Binding-site contacts:
Ligand atom C5' contacts residue GLY101 of chain 1.M at 3.5 Å.
Ligand atom O5' contacts residue LYS103 of chain 1.M at 3.9 Å.
Ligand atom O5' contacts residue GLY101 of chain 1.M at 3.3 Å (h-bond).
Ligand atom C5' contacts residue TRP98 of chain 1.M at 3.8 Å (hydrophobic).
Ligand atom OP2 contacts residue NA1 of chain 1.U at 3.7 Å.
Ligand atom OP1 contacts residue NA1 of chain 1.U at 2.5 Å (h-bond).
Ligand atom OP1 contacts residue THR102 of chain 1.M at 3.9 Å.
Ligand atom O3' contacts residue ALA100 of chain 1.M at 4.0 Å.
Ligand atom P contacts residue GLY99 of chain 1.M at 4.0 Å.
Ligand atom C4' contacts residue GLY99 of chain 1.M at 3.5 Å.
Ligand atom OP1 contacts residue LYS103 of chain 1.M at 3.7 Å.
Ligand atom OP2 contacts residue GLY101 of chain 1.M at 3.8 Å.
Ligand atom OP2 contacts residue LYS103 of chain 1.M at 4.1 Å.
Ligand atom C5' contacts residue GLY99 of chain 1.M at 3.5 Å.
Ligand atom O3' contacts residue TRP98 of chain 1.M at 3.8 Å.
Ligand atom P contacts residue THR102 of chain 1.M at 4.1 Å.
Ligand atom OP1 contacts residue ILE97 of chain 1.M at 3.7 Å.
Ligand atom OP2 contacts residue LYS103 of chain 1.M at 3.1 Å (salt-bridge).
Ligand atom OP1 contacts residue ALA100 of chain 1.M at 3.4 Å (h-bond).
Ligand atom C4' contacts residue TRP98 of chain 1.M at 3.5 Å (hydrophobic).
Ligand atom OP2 contacts residue THR102 of chain 1.M at 3.6 Å (h-bond).
Ligand atom OP1 contacts residue GLY99 of chain 1.M at 2.9 Å (h-bond).
Ligand atom O3' contacts residue THR104 of chain 1.M at 3.8 Å.
Ligand atom O3' contacts residue LYS103 of chain 1.M at 3.8 Å.
Ligand atom OP1 contacts residue LYS103 of chain 1.M at 3.6 Å.
Ligand atom O3' contacts residue GLY99 of chain 1.M at 3.6 Å.
Ligand atom P contacts residue GLY101 of chain 1.M at 3.6 Å.
Ligand atom C3' contacts residue GLY99 of chain 1.M at 4.1 Å.
Ligand atom OP1 contacts residue ALA100 of chain 1.M at 3.9 Å.
Ligand atom P contacts residue LYS103 of chain 1.M at 3.7 Å.
Ligand atom C5' contacts residue GLY99 of chain 1.M at 4.1 Å.
Ligand atom OP2 contacts residue GLY101 of chain 1.M at 3.8 Å.
Ligand atom C3' contacts residue GLY101 of chain 1.M at 3.9 Å.
Ligand atom P contacts residue NA1 of chain 1.U at 3.6 Å.
Ligand atom OP1 contacts residue TRP98 of chain 1.M at 3.9 Å.
Ligand atom O3' contacts residue GLY101 of chain 1.M at 4.2 Å.
Ligand atom OP1 contacts residue GLY101 of chain 1.M at 2.8 Å (h-bond).
Ligand atom C3' contacts residue LYS103 of chain 1.M at 3.8 Å.
Ligand atom OP1 contacts residue THR104 of chain 1.M at 2.6 Å (h-bond).
Ligand atom P contacts residue THR104 of chain 1.M at 3.8 Å.

Sequence of chain 1.M:
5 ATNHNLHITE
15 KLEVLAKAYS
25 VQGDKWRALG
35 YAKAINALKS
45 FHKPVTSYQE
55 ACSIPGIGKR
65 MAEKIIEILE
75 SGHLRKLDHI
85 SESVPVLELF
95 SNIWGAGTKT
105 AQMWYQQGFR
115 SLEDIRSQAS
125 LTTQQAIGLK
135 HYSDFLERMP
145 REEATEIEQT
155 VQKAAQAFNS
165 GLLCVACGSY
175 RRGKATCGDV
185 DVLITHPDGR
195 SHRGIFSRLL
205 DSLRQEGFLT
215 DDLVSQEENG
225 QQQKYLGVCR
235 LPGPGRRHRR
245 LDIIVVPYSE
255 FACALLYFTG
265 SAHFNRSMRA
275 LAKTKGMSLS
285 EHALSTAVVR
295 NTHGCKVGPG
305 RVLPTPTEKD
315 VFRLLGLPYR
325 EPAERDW

A small-molecule ligand and the protein it binds are described below.
Small molecule (SMILES): Cc1cn([C@H]2C[C@H](O[P](=O)(O)OC[C@H]3O[C@@H](n4cnc5c(=O)nc(N)[nH]c54)C[C@@H]3O[P](=O)(O)OC[C@H]3O[C@@H](n4ccc(N)nc4=O)C[C@@H]3O[P](=O)(O)OC[C@H]3O[C@@H](n4cnc5c(=O)nc(N)[nH]c54)C[C@@H]3O)[C@@H](CO[P](=O)(O)O[C@H]3C[C@H](n4cnc5c(=O)nc(N)[nH]c54)O[C@@H]3CO)O2)c(=O)[nH]c1=O